Sequence of chain 1.C:
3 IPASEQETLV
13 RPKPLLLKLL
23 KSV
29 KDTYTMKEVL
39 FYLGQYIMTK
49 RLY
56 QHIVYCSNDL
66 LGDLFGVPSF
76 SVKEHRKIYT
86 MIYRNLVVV

A small-molecule ligand and the protein it binds are described below.
Small molecule (SMILES): CC(C)(C)C[C@H]1N[C@@H](C(=O)NCCN2CCOCC2)[C@@H](c2cccc(Cl)c2F)[C@]12C(=O)Nc1cc(Cl)ccc12

Binding-site contacts:
Ligand atom CL36 contacts residue ILE83 of chain 1.C at 3.7 Å.
Ligand atom CL4 contacts residue LEU41 of chain 1.C at 3.8 Å.
Ligand atom C20 contacts residue VAL77 of chain 1.C at 3.9 Å (hydrophobic).
Ligand atom C16 contacts residue VAL77 of chain 1.C at 3.3 Å (hydrophobic).
Ligand atom C35 contacts residue HIS80 of chain 1.C at 3.7 Å.
Ligand atom C1 contacts residue LEU38 of chain 1.C at 3.6 Å (hydrophobic).
Ligand atom C5 contacts residue PHE75 of chain 1.C at 3.8 Å (hydrophobic).
Ligand atom C17 contacts residue TYR51 of chain 1.C at 3.9 Å (hydrophobic).
Ligand atom F34 contacts residue HIS80 of chain 1.C at 3.5 Å.
Ligand atom C38 contacts residue GLN8 of chain 1.C at 3.7 Å.
Ligand atom C5 contacts residue ILE45 of chain 1.C at 3.9 Å (hydrophobic).
Ligand atom C23 contacts residue VAL77 of chain 1.C at 3.9 Å (hydrophobic).
Ligand atom N11 contacts residue LEU38 of chain 1.C at 2.8 Å (h-bond).
Ligand atom CL4 contacts residue ILE45 of chain 1.C at 3.9 Å.
Ligand atom CL4 contacts residue PHE70 of chain 1.C at 3.6 Å.
Ligand atom C32 contacts residue HIS80 of chain 1.C at 3.8 Å.
Ligand atom C38 contacts residue LEU38 of chain 1.C at 3.7 Å (hydrophobic).
Ligand atom N11 contacts residue GLY42 of chain 1.C at 4.0 Å.
Ligand atom C9 contacts residue LEU38 of chain 1.C at 3.8 Å (hydrophobic).
Ligand atom O21 contacts residue HIS80 of chain 1.C at 2.5 Å (h-bond).
Ligand atom C15 contacts residue MET46 of chain 1.C at 3.5 Å (hydrophobic).
Ligand atom C16 contacts residue TYR51 of chain 1.C at 3.9 Å (hydrophobic).
Ligand atom CL36 contacts residue HIS80 of chain 1.C at 3.6 Å.
Ligand atom F34 contacts residue ILE83 of chain 1.C at 3.3 Å.
Ligand atom C20 contacts residue HIS80 of chain 1.C at 3.7 Å.
Ligand atom C35 contacts residue LEU38 of chain 1.C at 3.9 Å (hydrophobic).
Ligand atom C3 contacts residue ILE45 of chain 1.C at 3.8 Å (hydrophobic).
Ligand atom C37 contacts residue HIS80 of chain 1.C at 3.8 Å.
Ligand atom C5 contacts residue ILE83 of chain 1.C at 4.0 Å (hydrophobic).
Ligand atom C2 contacts residue LEU38 of chain 1.C at 3.8 Å (hydrophobic).
Ligand atom CL36 contacts residue TYR84 of chain 1.C at 3.7 Å.
Ligand atom O21 contacts residue VAL77 of chain 1.C at 3.4 Å (h-bond).
Ligand atom C37 contacts residue TYR84 of chain 1.C at 3.5 Å (hydrophobic).
Ligand atom C15 contacts residue GLY42 of chain 1.C at 3.8 Å.
Ligand atom C2 contacts residue LEU41 of chain 1.C at 3.8 Å (hydrophobic).
Ligand atom F34 contacts residue VAL77 of chain 1.C at 3.9 Å.
Ligand atom C15 contacts residue ILE45 of chain 1.C at 3.8 Å (hydrophobic).
Ligand atom C33 contacts residue HIS80 of chain 1.C at 3.5 Å.
Ligand atom O10 contacts residue LEU38 of chain 1.C at 4.0 Å.
Ligand atom C37 contacts residue LEU38 of chain 1.C at 3.6 Å (hydrophobic).